This protein binds this small molecule.
Small molecule (SMILES): CC(C)C[C@H](NC(=O)[C@@H]1CCCN1)C(=O)O

Binding-site contacts:
Ligand atom CB contacts residue HIS361 of chain 2.C at 4.1 Å.
Ligand atom CA contacts residue GLU383 of chain 2.C at 3.4 Å.
Ligand atom CD contacts residue GLU383 of chain 2.C at 4.1 Å.
Ligand atom OXT contacts residue ARG370 of chain 2.C at 3.3 Å (salt-bridge).
Ligand atom N contacts residue GLU383 of chain 2.C at 3.8 Å.
Ligand atom O contacts residue ARG153 of chain 2.D at 3.7 Å.
Ligand atom CD2 contacts residue TYR366 of chain 2.C at 3.7 Å (hydrophobic).
Ligand atom CB contacts residue ARG370 of chain 2.C at 4.2 Å.
Ligand atom CD contacts residue LEU242 of chain 2.C at 4.2 Å (hydrophobic).
Ligand atom CB contacts residue GLU383 of chain 2.C at 3.5 Å.
Ligand atom O contacts residue HIS243 of chain 2.C at 3.3 Å (h-bond).
Ligand atom O contacts residue TRP88 of chain 1.C at 3.6 Å.
Ligand atom CD2 contacts residue HIS354 of chain 2.C at 3.9 Å.
Ligand atom N contacts residue HIS354 of chain 2.C at 3.9 Å.
Ligand atom C contacts residue HIS361 of chain 2.C at 3.7 Å.
Ligand atom CG contacts residue ARG404 of chain 2.C at 3.5 Å.
Ligand atom O contacts residue HIS361 of chain 2.C at 3.6 Å.
Ligand atom N contacts residue HIS243 of chain 2.C at 3.4 Å (h-bond).
Ligand atom CD1 contacts residue ARG153 of chain 2.D at 4.0 Å.
Ligand atom CG contacts residue GLU383 of chain 2.C at 3.5 Å.
Ligand atom O contacts residue GLY351 of chain 2.C at 3.7 Å.
Ligand atom CD1 contacts residue HIS361 of chain 2.C at 3.8 Å.
Ligand atom CD2 contacts residue ARG153 of chain 2.D at 4.2 Å.
Ligand atom C contacts residue HIS243 of chain 2.C at 4.2 Å.
Ligand atom O contacts residue ARG370 of chain 2.C at 3.6 Å.
Ligand atom OXT contacts residue HIS350 of chain 2.C at 4.1 Å.
Ligand atom CD contacts residue ASP260 of chain 2.C at 3.9 Å.
Ligand atom CG contacts residue ARG153 of chain 2.D at 3.6 Å.
Ligand atom OXT contacts residue GLY351 of chain 2.C at 3.0 Å (h-bond).
Ligand atom C contacts residue ARG370 of chain 2.C at 3.7 Å.
Ligand atom CG contacts residue ARG370 of chain 2.C at 4.2 Å.
Ligand atom O contacts residue HIS350 of chain 2.C at 4.0 Å.
Ligand atom CB contacts residue HIS354 of chain 2.C at 3.9 Å.
Ligand atom CB contacts residue HIS350 of chain 2.C at 3.8 Å.
Ligand atom N contacts residue HIS361 of chain 2.C at 3.9 Å.
Ligand atom O contacts residue TRP88 of chain 1.C at 4.0 Å.
Ligand atom CD2 contacts residue ARG370 of chain 2.C at 3.7 Å.
Ligand atom CD contacts residue HIS243 of chain 2.C at 3.4 Å.
Ligand atom CD contacts residue ARG404 of chain 2.C at 3.7 Å.
Ligand atom C contacts residue GLY351 of chain 2.C at 3.8 Å.

Sequence of chain 2.D:
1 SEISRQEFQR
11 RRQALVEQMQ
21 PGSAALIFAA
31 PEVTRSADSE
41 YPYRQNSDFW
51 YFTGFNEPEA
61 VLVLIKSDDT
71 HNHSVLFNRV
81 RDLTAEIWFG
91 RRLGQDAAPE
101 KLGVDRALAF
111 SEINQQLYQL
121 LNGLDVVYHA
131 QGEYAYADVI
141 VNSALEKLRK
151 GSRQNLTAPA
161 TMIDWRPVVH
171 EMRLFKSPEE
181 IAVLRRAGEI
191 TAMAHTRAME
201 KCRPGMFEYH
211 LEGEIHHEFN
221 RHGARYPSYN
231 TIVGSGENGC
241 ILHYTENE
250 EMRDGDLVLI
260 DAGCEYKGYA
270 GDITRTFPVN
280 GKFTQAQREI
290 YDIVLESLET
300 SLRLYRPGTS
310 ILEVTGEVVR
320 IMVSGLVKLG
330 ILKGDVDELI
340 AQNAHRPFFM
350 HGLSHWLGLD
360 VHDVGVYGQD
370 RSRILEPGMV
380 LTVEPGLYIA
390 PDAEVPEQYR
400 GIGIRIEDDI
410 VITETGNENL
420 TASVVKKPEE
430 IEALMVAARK

Sequence of chain 2.C:
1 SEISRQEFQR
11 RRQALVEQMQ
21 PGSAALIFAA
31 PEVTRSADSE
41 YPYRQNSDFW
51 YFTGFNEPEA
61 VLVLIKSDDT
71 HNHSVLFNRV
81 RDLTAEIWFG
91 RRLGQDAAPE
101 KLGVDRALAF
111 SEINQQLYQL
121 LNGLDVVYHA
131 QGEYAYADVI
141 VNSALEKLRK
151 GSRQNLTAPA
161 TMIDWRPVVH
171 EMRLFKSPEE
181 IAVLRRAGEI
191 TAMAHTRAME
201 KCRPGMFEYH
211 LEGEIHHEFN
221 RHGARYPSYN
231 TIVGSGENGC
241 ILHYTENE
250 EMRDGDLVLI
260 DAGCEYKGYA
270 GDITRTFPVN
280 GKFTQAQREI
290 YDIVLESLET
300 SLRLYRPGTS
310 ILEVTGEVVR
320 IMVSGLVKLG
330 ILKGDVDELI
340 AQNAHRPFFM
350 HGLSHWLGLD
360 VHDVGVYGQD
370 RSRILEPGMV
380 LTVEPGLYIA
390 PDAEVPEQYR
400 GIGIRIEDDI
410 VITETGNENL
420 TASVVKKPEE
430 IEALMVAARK

Sequence of chain 1.C:
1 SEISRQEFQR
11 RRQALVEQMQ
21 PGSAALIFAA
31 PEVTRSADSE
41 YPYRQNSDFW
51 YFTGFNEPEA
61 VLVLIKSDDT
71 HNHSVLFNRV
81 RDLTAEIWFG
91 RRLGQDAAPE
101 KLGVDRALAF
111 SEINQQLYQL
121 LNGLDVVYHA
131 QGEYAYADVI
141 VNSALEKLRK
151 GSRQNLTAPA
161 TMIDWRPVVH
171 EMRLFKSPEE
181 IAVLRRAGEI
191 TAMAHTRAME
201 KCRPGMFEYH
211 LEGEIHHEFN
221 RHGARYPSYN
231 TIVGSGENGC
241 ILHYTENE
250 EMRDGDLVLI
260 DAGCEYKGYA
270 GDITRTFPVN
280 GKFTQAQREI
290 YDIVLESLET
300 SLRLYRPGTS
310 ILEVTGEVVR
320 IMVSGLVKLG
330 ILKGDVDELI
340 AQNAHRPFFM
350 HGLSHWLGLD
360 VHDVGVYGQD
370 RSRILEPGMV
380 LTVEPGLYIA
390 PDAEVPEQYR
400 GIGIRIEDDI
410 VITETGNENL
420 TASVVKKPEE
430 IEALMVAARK